Binding-site contacts:
Ligand atom N contacts residue GLU139 of chain 1.A at 2.9 Å (salt-bridge).
Ligand atom ND1 contacts residue TRP67 of chain 1.A at 3.9 Å.
Ligand atom CA contacts residue GLU140 of chain 1.A at 2.9 Å.
Ligand atom O contacts residue GLU139 of chain 1.A at 3.2 Å (salt-bridge).
Ligand atom CA contacts residue GLU136 of chain 1.A at 3.5 Å.
Ligand atom OXT contacts residue GLU136 of chain 1.A at 2.6 Å (salt-bridge).
Ligand atom N contacts residue CYS141 of chain 1.A at 4.1 Å.
Ligand atom NE2 contacts residue ASP57 of chain 1.A at 3.1 Å (salt-bridge).
Ligand atom CG1 contacts residue CYS141 of chain 1.A at 4.1 Å (hydrophobic).
Ligand atom CD2 contacts residue PHE138 of chain 1.A at 3.9 Å (hydrophobic).
Ligand atom N contacts residue GLU69 of chain 1.A at 3.7 Å.
Ligand atom CD2 contacts residue TRP67 of chain 1.A at 3.5 Å (hydrophobic).
Ligand atom C contacts residue GLN53 of chain 1.A at 3.5 Å.
Ligand atom CE1 contacts residue ASP57 of chain 1.A at 4.1 Å.
Ligand atom O contacts residue PHE138 of chain 1.A at 3.4 Å.
Ligand atom OXT contacts residue TRP39 of chain 1.A at 3.7 Å.
Ligand atom C contacts residue GLU139 of chain 1.A at 4.1 Å.
Ligand atom O contacts residue GLU69 of chain 1.A at 4.1 Å.
Ligand atom C contacts residue GLU140 of chain 1.A at 4.2 Å.
Ligand atom CE1 contacts residue TRP67 of chain 1.A at 3.8 Å (hydrophobic).
Ligand atom CB contacts residue TRP67 of chain 1.A at 3.6 Å (hydrophobic).
Ligand atom CB contacts residue GLU136 of chain 1.A at 3.7 Å.
Ligand atom ND1 contacts residue GLU69 of chain 1.A at 3.9 Å.
Ligand atom CA contacts residue GLU139 of chain 1.A at 3.4 Å.
Ligand atom CD2 contacts residue ASP57 of chain 1.A at 3.5 Å.
Ligand atom NE2 contacts residue TRP67 of chain 1.A at 3.4 Å (h-bond).
Ligand atom C contacts residue GLU136 of chain 1.A at 3.4 Å.
Ligand atom N contacts residue GLU140 of chain 1.A at 3.4 Å (salt-bridge).
Ligand atom CD2 contacts residue THR37 of chain 1.A at 3.7 Å.
Ligand atom O contacts residue GLU136 of chain 1.A at 4.1 Å.
Ligand atom CA contacts residue GLN53 of chain 1.A at 4.2 Å.
Ligand atom C contacts residue GLU139 of chain 1.A at 3.6 Å.
Ligand atom O contacts residue GLN53 of chain 1.A at 3.1 Å (h-bond).
Ligand atom OXT contacts residue GLN53 of chain 1.A at 3.4 Å (h-bond).
Ligand atom CG contacts residue TRP67 of chain 1.A at 3.5 Å (hydrophobic).
Ligand atom CA contacts residue GLU139 of chain 1.A at 3.9 Å.
Ligand atom NE2 contacts residue PHE138 of chain 1.A at 4.1 Å.
Ligand atom CD1 contacts residue CYS141 of chain 1.A at 3.3 Å (hydrophobic).
Ligand atom CB contacts residue GLU140 of chain 1.A at 3.1 Å.
Ligand atom CB contacts residue GLN53 of chain 1.A at 3.9 Å.

The protein below binds the small molecule below.
Small molecule (SMILES): CC[C@H](C)[C@H](NC(=O)[C@H](C)N)C(=O)N[C@@H](Cc1cnc[nH]1)C(=O)O

Sequence of chain 1.A:
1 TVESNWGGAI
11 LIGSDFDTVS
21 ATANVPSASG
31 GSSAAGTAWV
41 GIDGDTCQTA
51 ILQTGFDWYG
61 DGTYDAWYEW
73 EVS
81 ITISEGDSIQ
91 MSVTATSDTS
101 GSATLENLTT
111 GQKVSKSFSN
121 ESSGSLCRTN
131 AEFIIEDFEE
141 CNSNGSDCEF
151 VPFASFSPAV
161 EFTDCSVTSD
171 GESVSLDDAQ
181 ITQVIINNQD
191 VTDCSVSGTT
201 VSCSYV